Binding-site contacts:
Ligand atom S01 contacts residue ALA138 of chain 1.A at 3.7 Å.
Ligand atom N06 contacts residue VAL137 of chain 1.A at 3.6 Å.
Ligand atom O05 contacts residue LEU265 of chain 1.A at 3.5 Å.
Ligand atom O05 contacts residue SER85 of chain 1.A at 2.7 Å (h-bond).
Ligand atom O04 contacts residue VAL249 of chain 1.A at 3.6 Å.
Ligand atom C30 contacts residue PHE78 of chain 1.A at 3.5 Å (hydrophobic).
Ligand atom C20 contacts residue CYS80 of chain 1.A at 3.6 Å (hydrophobic).
Ligand atom C12 contacts residue ILE77 of chain 1.A at 3.6 Å (hydrophobic).
Ligand atom O02 contacts residue CYS81 of chain 1.A at 3.7 Å.
Ligand atom C26 contacts residue CYS80 of chain 1.A at 3.5 Å (hydrophobic).
Ligand atom C26 contacts residue THR84 of chain 1.A at 3.2 Å.
Ligand atom O04 contacts residue TYR269 of chain 1.A at 2.6 Å (h-bond).
Ligand atom C20 contacts residue THR84 of chain 1.A at 3.5 Å.
Ligand atom C21 contacts residue SER85 of chain 1.A at 3.2 Å.
Ligand atom C09 contacts residue CYS81 of chain 1.A at 3.4 Å (hydrophobic).
Ligand atom C21 contacts residue CYS81 of chain 1.A at 3.3 Å (hydrophobic).
Ligand atom C14 contacts residue MET160 of chain 1.A at 3.7 Å (hydrophobic).
Ligand atom N06 contacts residue CYS81 of chain 1.A at 3.7 Å.
Ligand atom C15 contacts residue SER85 of chain 1.A at 3.3 Å.
Ligand atom C14 contacts residue MET135 of chain 1.A at 3.6 Å (hydrophobic).
Ligand atom C28 contacts residue TYR119 of chain 1.A at 3.3 Å (hydrophobic).
Ligand atom C23 contacts residue CYS81 of chain 1.A at 3.6 Å (hydrophobic).
Ligand atom C17 contacts residue SER85 of chain 1.A at 3.3 Å.
Ligand atom C28 contacts residue TYR269 of chain 1.A at 3.6 Å (hydrophobic).
Ligand atom O05 contacts residue TYR119 of chain 1.A at 2.6 Å (h-bond).
Ligand atom C31 contacts residue TYR139 of chain 1.A at 3.5 Å (hydrophobic).
Ligand atom O03 contacts residue HIS245 of chain 1.A at 3.1 Å (h-bond).
Ligand atom C18 contacts residue CYS81 of chain 1.A at 3.5 Å (hydrophobic).
Ligand atom O04 contacts residue TYR119 of chain 1.A at 3.4 Å (h-bond).
Ligand atom C07 contacts residue VAL137 of chain 1.A at 3.4 Å (hydrophobic).
Ligand atom C12 contacts residue CYS81 of chain 1.A at 3.5 Å (hydrophobic).
Ligand atom C24 contacts residue CYS81 of chain 1.A at 3.5 Å (hydrophobic).
Ligand atom O04 contacts residue HIS245 of chain 1.A at 2.8 Å (h-bond).
Ligand atom C15 contacts residue HIS245 of chain 1.A at 3.5 Å.
Ligand atom C16 contacts residue SER85 of chain 1.A at 3.7 Å.
Ligand atom C19 contacts residue VAL137 of chain 1.A at 3.7 Å (hydrophobic).
Ligand atom C28 contacts residue HIS245 of chain 1.A at 3.5 Å.
Ligand atom C17 contacts residue HIS245 of chain 1.A at 3.6 Å.
Ligand atom C28 contacts residue SER85 of chain 1.A at 3.4 Å.
Ligand atom C24 contacts residue MET160 of chain 1.A at 3.4 Å (hydrophobic).

The small molecule below binds the protein below.
Small molecule (SMILES): CCO[C@@H](Cc1ccc(OCCn2c(C)ccc2-c2ccc(SC)cc2)cc1)C(=O)O

Sequence of chain 1.A:
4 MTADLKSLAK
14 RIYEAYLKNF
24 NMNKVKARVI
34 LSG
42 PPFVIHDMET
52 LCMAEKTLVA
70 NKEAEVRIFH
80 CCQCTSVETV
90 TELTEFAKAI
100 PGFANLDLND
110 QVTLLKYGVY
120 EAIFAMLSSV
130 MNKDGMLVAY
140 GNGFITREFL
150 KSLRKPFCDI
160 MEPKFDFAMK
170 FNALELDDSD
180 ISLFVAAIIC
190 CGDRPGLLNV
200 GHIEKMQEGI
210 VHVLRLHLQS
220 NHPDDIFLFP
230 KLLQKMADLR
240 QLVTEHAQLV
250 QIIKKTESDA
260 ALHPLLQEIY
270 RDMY